Sequence of chain 1.B:
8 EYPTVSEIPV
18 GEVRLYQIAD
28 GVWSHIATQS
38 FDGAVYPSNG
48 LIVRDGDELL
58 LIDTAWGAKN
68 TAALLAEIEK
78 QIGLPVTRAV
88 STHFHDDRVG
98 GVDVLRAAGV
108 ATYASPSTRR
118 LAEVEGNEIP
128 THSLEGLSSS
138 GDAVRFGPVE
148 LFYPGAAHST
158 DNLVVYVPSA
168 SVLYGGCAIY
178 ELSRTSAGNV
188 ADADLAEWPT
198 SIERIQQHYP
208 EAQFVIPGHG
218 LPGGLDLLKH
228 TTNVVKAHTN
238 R

This protein binds this small molecule.
Small molecule (SMILES): CC(O)C(C(=O)O)C1N=C(C(=O)O)/C(=C/CCCO)S1

Binding-site contacts:
Ligand atom O08 contacts residue ZN1 of chain 1.L at 3.1 Å.
Ligand atom C10 contacts residue HIS92 of chain 1.B at 3.9 Å.
Ligand atom O20 contacts residue ZN1 of chain 1.L at 2.3 Å.
Ligand atom O20 contacts residue CYS174 of chain 1.B at 3.3 Å (h-bond).
Ligand atom O09 contacts residue ZN1 of chain 1.K at 2.7 Å.
Ligand atom O08 contacts residue HIS90 of chain 1.B at 3.4 Å (h-bond).
Ligand atom C07 contacts residue ZN1 of chain 1.L at 3.6 Å.
Ligand atom C07 contacts residue ASN186 of chain 1.B at 3.8 Å.
Ligand atom O20 contacts residue HIS216 of chain 1.B at 3.0 Å (h-bond).
Ligand atom O01 contacts residue GLY185 of chain 1.B at 3.6 Å.
Ligand atom C15 contacts residue ASN186 of chain 1.B at 3.7 Å.
Ligand atom O09 contacts residue HIS155 of chain 1.B at 3.1 Å.
Ligand atom O08 contacts residue HIS92 of chain 1.B at 3.1 Å (h-bond).
Ligand atom C07 contacts residue HIS92 of chain 1.B at 3.3 Å.
Ligand atom O01 contacts residue ASN186 of chain 1.B at 3.1 Å (h-bond).
Ligand atom O12 contacts residue ASP94 of chain 1.B at 2.8 Å (salt-bridge).
Ligand atom C03 contacts residue ZN1 of chain 1.L at 2.8 Å.
Ligand atom C02 contacts residue HIS216 of chain 1.B at 3.5 Å.
Ligand atom O12 contacts residue ASP93 of chain 1.B at 3.5 Å (salt-bridge).
Ligand atom C07 contacts residue HIS155 of chain 1.B at 3.7 Å.
Ligand atom C16 contacts residue TYR43 of chain 1.B at 3.6 Å (hydrophobic).
Ligand atom C05 contacts residue ASP94 of chain 1.B at 3.3 Å.
Ligand atom C02 contacts residue HIS155 of chain 1.B at 3.8 Å.
Ligand atom O09 contacts residue ASN186 of chain 1.B at 2.7 Å (h-bond).
Ligand atom C02 contacts residue ZN1 of chain 1.L at 2.9 Å.
Ligand atom N04 contacts residue HIS216 of chain 1.B at 3.1 Å (h-bond).
Ligand atom C07 contacts residue ZN1 of chain 1.K at 2.6 Å.
Ligand atom O12 contacts residue HIS92 of chain 1.B at 3.3 Å.
Ligand atom O08 contacts residue HIS155 of chain 1.B at 3.4 Å (h-bond).
Ligand atom N04 contacts residue ZN1 of chain 1.L at 2.1 Å.
Ligand atom C17 contacts residue PHE38 of chain 1.B at 3.8 Å (hydrophobic).
Ligand atom O08 contacts residue ZN1 of chain 1.K at 2.0 Å.
Ligand atom S13 contacts residue TRP63 of chain 1.B at 3.7 Å.
Ligand atom C11 contacts residue TRP63 of chain 1.B at 3.8 Å (hydrophobic).
Ligand atom O09 contacts residue HIS92 of chain 1.B at 3.1 Å (h-bond).
Ligand atom O20 contacts residue HIS155 of chain 1.B at 3.5 Å.
Ligand atom O08 contacts residue ASP94 of chain 1.B at 3.1 Å (salt-bridge).
Ligand atom N04 contacts residue ASP94 of chain 1.B at 2.9 Å (salt-bridge).
Ligand atom C03 contacts residue HIS216 of chain 1.B at 3.5 Å.
Ligand atom C05 contacts residue ZN1 of chain 1.L at 3.3 Å.